Sequence of chain 1.B:
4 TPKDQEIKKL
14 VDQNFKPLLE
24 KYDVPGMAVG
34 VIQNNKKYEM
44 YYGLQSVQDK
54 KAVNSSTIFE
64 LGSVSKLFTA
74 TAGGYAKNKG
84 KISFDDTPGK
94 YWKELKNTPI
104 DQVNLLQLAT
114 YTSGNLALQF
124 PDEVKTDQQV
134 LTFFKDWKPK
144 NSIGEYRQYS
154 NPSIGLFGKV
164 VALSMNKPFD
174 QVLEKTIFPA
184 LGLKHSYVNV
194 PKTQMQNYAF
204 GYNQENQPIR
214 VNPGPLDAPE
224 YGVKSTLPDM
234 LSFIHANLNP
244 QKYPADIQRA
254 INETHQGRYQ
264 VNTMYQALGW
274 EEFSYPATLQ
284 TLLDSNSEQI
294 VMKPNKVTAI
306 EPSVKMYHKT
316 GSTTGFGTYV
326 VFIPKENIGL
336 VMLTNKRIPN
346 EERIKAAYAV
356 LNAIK

A small-molecule ligand and the protein it binds are described below.
Small molecule (SMILES): NCC(=O)O

Binding-site contacts:
Ligand atom C contacts residue SER66 of chain 1.B at 3.3 Å.
Ligand atom O contacts residue SER66 of chain 1.B at 2.9 Å (h-bond).
Ligand atom N contacts residue THR315 of chain 1.B at 3.9 Å.
Ligand atom O contacts residue SER317 of chain 1.B at 2.9 Å (h-bond).
Ligand atom OXT contacts residue SER317 of chain 1.B at 3.2 Å (h-bond).
Ligand atom CA contacts residue TYR152 of chain 1.B at 3.5 Å (hydrophobic).
Ligand atom CA contacts residue SER66 of chain 1.B at 3.0 Å.
Ligand atom N contacts residue TYR152 of chain 1.B at 3.6 Å (h-bond).
Ligand atom N contacts residue SER66 of chain 1.B at 3.6 Å.
Ligand atom O contacts residue GLY65 of chain 1.B at 4.2 Å.
Ligand atom OXT contacts residue GLY316 of chain 1.B at 4.0 Å.
Ligand atom C contacts residue SER317 of chain 1.B at 3.4 Å.
Ligand atom O contacts residue GLY316 of chain 1.B at 3.6 Å.
Ligand atom C contacts residue GLY316 of chain 1.B at 4.0 Å.
Ligand atom N contacts residue LYS314 of chain 1.B at 3.7 Å.